Sequence of chain 1.A:
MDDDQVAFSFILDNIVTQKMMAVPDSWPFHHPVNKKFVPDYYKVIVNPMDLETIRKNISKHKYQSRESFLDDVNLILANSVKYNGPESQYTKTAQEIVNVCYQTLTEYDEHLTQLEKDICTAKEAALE

Binding-site contacts:
Ligand atom C10 contacts residue PHE38 of chain 1.A at 3.8 Å (hydrophobic).
Ligand atom C8 contacts residue PHE38 of chain 1.A at 3.9 Å (hydrophobic).
Ligand atom O2 contacts residue PHE38 of chain 1.A at 3.6 Å.
Ligand atom C20 contacts residue TRP28 of chain 1.A at 4.0 Å (hydrophobic).
Ligand atom C7 contacts residue PHE38 of chain 1.A at 4.1 Å (hydrophobic).
Ligand atom C30 contacts residue TYR84 of chain 1.A at 3.6 Å (hydrophobic).
Ligand atom C18 contacts residue PHE38 of chain 1.A at 3.6 Å (hydrophobic).
Ligand atom C21 contacts residue TRP28 of chain 1.A at 3.9 Å (hydrophobic).
Ligand atom O1 contacts residue TYR42 of chain 1.A at 4.1 Å.
Ligand atom C2 contacts residue VAL34 of chain 1.A at 3.5 Å (hydrophobic).
Ligand atom C2 contacts residue PHE30 of chain 1.A at 4.0 Å (hydrophobic).
Ligand atom C9 contacts residue PHE38 of chain 1.A at 3.8 Å (hydrophobic).
Ligand atom C2 contacts residue PRO29 of chain 1.A at 3.5 Å (hydrophobic).
Ligand atom C24 contacts residue TYR91 of chain 1.A at 3.6 Å (hydrophobic).
Ligand atom C4 contacts residue PRO29 of chain 1.A at 3.6 Å (hydrophobic).
Ligand atom C17 contacts residue PHE38 of chain 1.A at 3.9 Å (hydrophobic).
Ligand atom N3 contacts residue PHE38 of chain 1.A at 3.9 Å.
Ligand atom C30 contacts residue VAL39 of chain 1.A at 3.8 Å (hydrophobic).
Ligand atom C28 contacts residue TYR91 of chain 1.A at 4.1 Å (hydrophobic).
Ligand atom C7 contacts residue TRP28 of chain 1.A at 3.9 Å (hydrophobic).
Ligand atom C19 contacts residue TRP28 of chain 1.A at 3.4 Å (hydrophobic).
Ligand atom C25 contacts residue TYR91 of chain 1.A at 3.5 Å (hydrophobic).
Ligand atom C26 contacts residue ASN85 of chain 1.A at 3.9 Å.
Ligand atom C5 contacts residue PRO29 of chain 1.A at 4.0 Å (hydrophobic).
Ligand atom C3 contacts residue PRO29 of chain 1.A at 3.9 Å (hydrophobic).
Ligand atom C29 contacts residue ASN85 of chain 1.A at 3.5 Å.
Ligand atom O1 contacts residue ASN85 of chain 1.A at 3.0 Å (h-bond).
Ligand atom C3 contacts residue VAL34 of chain 1.A at 4.0 Å (hydrophobic).
Ligand atom C4 contacts residue VAL34 of chain 1.A at 3.8 Å (hydrophobic).
Ligand atom O3 contacts residue TRP28 of chain 1.A at 3.4 Å.
Ligand atom C30 contacts residue ASN85 of chain 1.A at 4.2 Å.
Ligand atom C1 contacts residue ASN85 of chain 1.A at 3.8 Å.
Ligand atom C19 contacts residue PHE38 of chain 1.A at 3.8 Å (hydrophobic).
Ligand atom C11 contacts residue PHE38 of chain 1.A at 3.6 Å (hydrophobic).
Ligand atom N1 contacts residue VAL34 of chain 1.A at 3.8 Å.
Ligand atom C18 contacts residue TRP28 of chain 1.A at 3.9 Å (hydrophobic).
Ligand atom C25 contacts residue ASN85 of chain 1.A at 3.1 Å.
Ligand atom N5 contacts residue VAL39 of chain 1.A at 4.1 Å.
Ligand atom N2 contacts residue TRP28 of chain 1.A at 4.2 Å.
Ligand atom C30 contacts residue TYR42 of chain 1.A at 4.0 Å (hydrophobic).

A protein and the small-molecule ligand that binds it are described below.
Small molecule (SMILES): CC(C)Oc1cc(C(=O)NC2CCN(C)CC2)ccc1Nc1ccc2c(n1)N(C1CCCC1)[C@H](C)C(=O)N2C